Sequence of chain 1.A:
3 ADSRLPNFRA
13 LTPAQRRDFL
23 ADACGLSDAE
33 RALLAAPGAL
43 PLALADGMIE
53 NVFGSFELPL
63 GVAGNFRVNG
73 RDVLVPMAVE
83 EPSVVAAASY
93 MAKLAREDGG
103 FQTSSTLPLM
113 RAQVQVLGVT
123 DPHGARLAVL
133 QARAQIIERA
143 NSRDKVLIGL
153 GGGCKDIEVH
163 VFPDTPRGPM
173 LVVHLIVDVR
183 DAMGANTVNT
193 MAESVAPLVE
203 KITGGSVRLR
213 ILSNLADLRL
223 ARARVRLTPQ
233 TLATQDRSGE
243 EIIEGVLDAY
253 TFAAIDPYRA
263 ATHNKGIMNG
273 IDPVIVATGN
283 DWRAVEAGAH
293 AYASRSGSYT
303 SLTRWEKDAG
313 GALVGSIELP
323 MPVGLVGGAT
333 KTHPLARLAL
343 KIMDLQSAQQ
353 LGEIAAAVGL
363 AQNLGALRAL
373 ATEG

This small molecule binds to this protein.
Small molecule (SMILES): C[C@@](O)(CCO)CC(=O)[O-]

Sequence of chain 2.A:
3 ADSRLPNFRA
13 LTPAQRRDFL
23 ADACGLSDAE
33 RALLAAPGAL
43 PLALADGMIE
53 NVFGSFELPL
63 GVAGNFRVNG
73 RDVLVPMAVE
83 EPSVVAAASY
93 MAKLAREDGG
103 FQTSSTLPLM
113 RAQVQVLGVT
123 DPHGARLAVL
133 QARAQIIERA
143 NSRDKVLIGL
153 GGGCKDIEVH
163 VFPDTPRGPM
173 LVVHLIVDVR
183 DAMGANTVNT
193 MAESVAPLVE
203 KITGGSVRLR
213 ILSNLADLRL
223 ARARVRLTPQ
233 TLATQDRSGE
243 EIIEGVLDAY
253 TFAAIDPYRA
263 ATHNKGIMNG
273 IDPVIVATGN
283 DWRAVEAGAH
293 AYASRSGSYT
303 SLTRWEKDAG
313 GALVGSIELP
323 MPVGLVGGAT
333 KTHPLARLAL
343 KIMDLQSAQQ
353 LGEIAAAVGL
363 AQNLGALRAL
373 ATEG

Binding-site contacts:
Ligand atom O3 contacts residue ALA368 of chain 2.A at 3.5 Å.
Ligand atom O8 contacts residue LYS267 of chain 2.A at 2.8 Å (salt-bridge).
Ligand atom O3 contacts residue LEU372 of chain 2.A at 4.1 Å.
Ligand atom C8 contacts residue LYS267 of chain 2.A at 4.1 Å.
Ligand atom C4 contacts residue ALA368 of chain 2.A at 4.0 Å (hydrophobic).
Ligand atom C6 contacts residue ALA368 of chain 2.A at 3.9 Å (hydrophobic).
Ligand atom O7 contacts residue THR264 of chain 2.A at 3.7 Å.
Ligand atom C8 contacts residue GLU83 of chain 2.A at 3.3 Å.
Ligand atom C8 contacts residue ASN271 of chain 2.A at 3.6 Å.
Ligand atom O4 contacts residue ARG261 of chain 2.A at 2.9 Å (salt-bridge).
Ligand atom C2 contacts residue ASN271 of chain 2.A at 3.4 Å.
Ligand atom O3 contacts residue LEU369 of chain 2.A at 4.3 Å.
Ligand atom O3 contacts residue ARG261 of chain 2.A at 2.9 Å (salt-bridge).
Ligand atom C4 contacts residue GLY268 of chain 2.A at 3.8 Å.
Ligand atom C2 contacts residue GLY268 of chain 2.A at 4.3 Å.
Ligand atom O4 contacts residue THR264 of chain 2.A at 3.3 Å.
Ligand atom C5 contacts residue ARG261 of chain 2.A at 3.6 Å.
Ligand atom O8 contacts residue ASN271 of chain 2.A at 3.0 Å (h-bond).
Ligand atom C5 contacts residue THR264 of chain 2.A at 3.5 Å.
Ligand atom C5 contacts residue HIS265 of chain 2.A at 4.4 Å.
Ligand atom C5 contacts residue LEU372 of chain 2.A at 4.1 Å (hydrophobic).
Ligand atom O8 contacts residue GLU83 of chain 2.A at 2.5 Å (salt-bridge).
Ligand atom O4 contacts residue ILE213 of chain 1.A at 3.7 Å.
Ligand atom O7 contacts residue ILE213 of chain 1.A at 3.8 Å.
Ligand atom O3 contacts residue THR264 of chain 2.A at 3.7 Å.
Ligand atom C5 contacts residue ALA368 of chain 2.A at 3.9 Å (hydrophobic).
Ligand atom C2 contacts residue LYS267 of chain 2.A at 4.4 Å.
Ligand atom O7 contacts residue LEU214 of chain 1.A at 4.2 Å.
Ligand atom O3 contacts residue HIS265 of chain 2.A at 3.8 Å.
Ligand atom O4 contacts residue LEU372 of chain 2.A at 3.5 Å.
Ligand atom C4 contacts residue THR264 of chain 2.A at 3.4 Å.